This small molecule binds to this protein.
Small molecule (SMILES): O=C(c1cc(O)c(O)c([N+](=O)[O-])c1)c1ccccc1F

Binding-site contacts:
Ligand atom CAH contacts residue ALA109 of chain 1.A at 3.7 Å (hydrophobic).
Ligand atom CAL contacts residue 3M11 of chain 2.C at 0.3 Å.
Ligand atom CAN contacts residue 3M11 of chain 2.C at 0.1 Å.
Ligand atom OAE contacts residue LEU17 of chain 1.A at 3.2 Å.
Ligand atom CAG contacts residue 3M11 of chain 2.C at 1.7 Å.
Ligand atom OAC contacts residue 3M11 of chain 2.C at 0.1 Å (h-bond).
Ligand atom FAF contacts residue LEU110 of chain 2.A at 3.5 Å.
Ligand atom OAE contacts residue 3M11 of chain 2.C at 1.4 Å (h-bond).
Ligand atom OAB contacts residue 3M11 of chain 2.C at 1.2 Å (h-bond).
Ligand atom OAB contacts residue LYS15 of chain 1.A at 3.2 Å (salt-bridge).
Ligand atom CAM contacts residue 3M11 of chain 2.C at 1.4 Å.
Ligand atom CAG contacts residue SER117 of chain 1.A at 3.3 Å.
Ligand atom OAD contacts residue 3M11 of chain 2.C at 0.1 Å (h-bond).
Ligand atom OAA contacts residue THR119 of chain 2.A at 3.1 Å.
Ligand atom CAS contacts residue 3M11 of chain 2.C at 0.1 Å.
Ligand atom OAA contacts residue 3M11 of chain 2.C at 1.7 Å.
Ligand atom CAN contacts residue LEU17 of chain 2.A at 3.7 Å (hydrophobic).
Ligand atom CAL contacts residue LEU17 of chain 1.A at 3.3 Å (hydrophobic).
Ligand atom OAD contacts residue LYS15 of chain 1.A at 2.9 Å (salt-bridge).
Ligand atom CAJ contacts residue 3M11 of chain 2.C at 1.7 Å.
Ligand atom OAE contacts residue ALA108 of chain 2.A at 3.1 Å.
Ligand atom CAR contacts residue 3M11 of chain 2.C at 1.3 Å.
Ligand atom CAL contacts residue ALA108 of chain 2.A at 3.7 Å (hydrophobic).
Ligand atom OAD contacts residue LYS15 of chain 2.A at 2.8 Å (salt-bridge).
Ligand atom CAH contacts residue ALA108 of chain 1.A at 3.6 Å (hydrophobic).
Ligand atom CAH contacts residue LEU110 of chain 1.A at 3.6 Å (hydrophobic).
Ligand atom OAA contacts residue ALA108 of chain 2.A at 3.6 Å.
Ligand atom CAI contacts residue 3M11 of chain 2.C at 1.0 Å.
Ligand atom CAI contacts residue LEU110 of chain 2.A at 3.4 Å (hydrophobic).
Ligand atom NAT contacts residue 3M11 of chain 2.C at 0.1 Å (h-bond).
Ligand atom NAT contacts residue LEU17 of chain 1.A at 3.6 Å.
Ligand atom CAQ contacts residue 3M11 of chain 2.C at 0.5 Å.
Ligand atom CAP contacts residue 3M11 of chain 2.C at 0.1 Å.
Ligand atom FAF contacts residue 3M11 of chain 2.C at 1.0 Å.
Ligand atom OAC contacts residue LEU17 of chain 2.A at 3.7 Å.
Ligand atom CAO contacts residue 3M11 of chain 2.C at 0.5 Å.
Ligand atom CAH contacts residue 3M11 of chain 2.C at 2.0 Å.
Ligand atom CAI contacts residue SER117 of chain 1.A at 3.2 Å.
Ligand atom CAK contacts residue LEU17 of chain 2.A at 3.5 Å (hydrophobic).
Ligand atom CAK contacts residue 3M11 of chain 2.C at 0.3 Å.

Sequence of chain 1.A:
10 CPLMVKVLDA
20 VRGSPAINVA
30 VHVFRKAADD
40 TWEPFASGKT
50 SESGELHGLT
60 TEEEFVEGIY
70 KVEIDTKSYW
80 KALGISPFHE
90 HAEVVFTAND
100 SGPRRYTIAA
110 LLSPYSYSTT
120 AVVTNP

Sequence of chain 2.A:
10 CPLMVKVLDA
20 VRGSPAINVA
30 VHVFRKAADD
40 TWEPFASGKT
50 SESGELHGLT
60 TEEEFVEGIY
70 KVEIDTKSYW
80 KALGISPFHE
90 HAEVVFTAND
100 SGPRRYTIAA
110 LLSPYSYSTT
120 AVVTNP